This protein binds this small molecule.
Small molecule (SMILES): C/C1=C/C(=O)O[C@@H]2C[C@@H](CC[C@H](C)/C=C\CC1)O[C@@](O)([C@@H]1CSC(=O)N1)C2

Sequence of chain 1.L:
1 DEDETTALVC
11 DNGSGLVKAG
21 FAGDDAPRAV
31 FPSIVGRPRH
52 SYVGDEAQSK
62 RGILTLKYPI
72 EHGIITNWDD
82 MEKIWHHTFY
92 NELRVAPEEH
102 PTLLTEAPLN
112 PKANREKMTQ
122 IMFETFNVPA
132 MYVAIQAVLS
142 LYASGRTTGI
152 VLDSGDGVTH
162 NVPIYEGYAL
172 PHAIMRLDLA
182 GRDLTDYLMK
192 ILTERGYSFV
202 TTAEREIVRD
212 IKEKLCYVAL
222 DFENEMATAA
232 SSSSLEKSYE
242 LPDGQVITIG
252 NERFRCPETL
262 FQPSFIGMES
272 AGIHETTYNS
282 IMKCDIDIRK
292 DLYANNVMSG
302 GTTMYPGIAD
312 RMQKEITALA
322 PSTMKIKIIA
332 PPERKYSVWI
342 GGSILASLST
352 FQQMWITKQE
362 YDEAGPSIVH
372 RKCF

Binding-site contacts:
Ligand atom N1 contacts residue ARG183 of chain 1.L at 3.6 Å.
Ligand atom C2 contacts residue ARG210 of chain 1.L at 3.3 Å.
Ligand atom C17 contacts residue ARG206 of chain 1.L at 3.6 Å.
Ligand atom O5 contacts residue ARG210 of chain 1.L at 3.4 Å.
Ligand atom S1 contacts residue GLU207 of chain 1.L at 3.6 Å.
Ligand atom O5 contacts residue LYS213 of chain 1.L at 3.7 Å.
Ligand atom O1 contacts residue LEU16 of chain 1.L at 3.7 Å.
Ligand atom C20 contacts residue GLN59 of chain 1.L at 3.3 Å.
Ligand atom C1 contacts residue LEU16 of chain 1.L at 3.7 Å (hydrophobic).
Ligand atom C16 contacts residue ASP157 of chain 1.L at 3.8 Å.
Ligand atom C8 contacts residue GLU207 of chain 1.L at 3.4 Å.
Ligand atom C20 contacts residue GLU207 of chain 1.L at 3.5 Å.
Ligand atom C10 contacts residue TYR69 of chain 1.L at 3.4 Å (hydrophobic).
Ligand atom C16 contacts residue TYR69 of chain 1.L at 3.6 Å (hydrophobic).
Ligand atom C17 contacts residue TYR69 of chain 1.L at 3.7 Å (hydrophobic).
Ligand atom S1 contacts residue ARG206 of chain 1.L at 3.4 Å.
Ligand atom C12 contacts residue GLY15 of chain 1.L at 3.1 Å.
Ligand atom C15 contacts residue GLU207 of chain 1.L at 3.6 Å.
Ligand atom O5 contacts residue THR186 of chain 1.L at 2.6 Å (h-bond).
Ligand atom O3 contacts residue GLU207 of chain 1.L at 3.6 Å.
Ligand atom C6 contacts residue PRO32 of chain 1.L at 3.8 Å (hydrophobic).
Ligand atom C1 contacts residue ARG210 of chain 1.L at 3.8 Å.
Ligand atom C5 contacts residue GLU207 of chain 1.L at 3.4 Å.
Ligand atom C16 contacts residue ARG183 of chain 1.L at 3.8 Å.
Ligand atom C11 contacts residue TYR69 of chain 1.L at 3.7 Å (hydrophobic).
Ligand atom N1 contacts residue ASP157 of chain 1.L at 2.7 Å (salt-bridge).
Ligand atom C18 contacts residue ASP157 of chain 1.L at 3.7 Å.
Ligand atom C10 contacts residue ILE34 of chain 1.L at 3.7 Å (hydrophobic).
Ligand atom C18 contacts residue THR186 of chain 1.L at 3.6 Å.
Ligand atom O5 contacts residue ARG183 of chain 1.L at 3.7 Å.
Ligand atom C18 contacts residue ARG183 of chain 1.L at 3.5 Å.
Ligand atom O3 contacts residue TYR69 of chain 1.L at 2.8 Å (h-bond).
Ligand atom C14 contacts residue ASP157 of chain 1.L at 3.7 Å.
Ligand atom O4 contacts residue ARG210 of chain 1.L at 3.0 Å (salt-bridge).
Ligand atom C19 contacts residue ARG210 of chain 1.L at 3.3 Å.
Ligand atom C13 contacts residue GLY15 of chain 1.L at 3.5 Å.
Ligand atom O4 contacts residue GLU207 of chain 1.L at 2.8 Å (salt-bridge).
Ligand atom O5 contacts residue ASP157 of chain 1.L at 3.6 Å.
Ligand atom C17 contacts residue GLU207 of chain 1.L at 3.2 Å.
Ligand atom C9 contacts residue TYR69 of chain 1.L at 3.7 Å (hydrophobic).